Sequence of chain 2.E:
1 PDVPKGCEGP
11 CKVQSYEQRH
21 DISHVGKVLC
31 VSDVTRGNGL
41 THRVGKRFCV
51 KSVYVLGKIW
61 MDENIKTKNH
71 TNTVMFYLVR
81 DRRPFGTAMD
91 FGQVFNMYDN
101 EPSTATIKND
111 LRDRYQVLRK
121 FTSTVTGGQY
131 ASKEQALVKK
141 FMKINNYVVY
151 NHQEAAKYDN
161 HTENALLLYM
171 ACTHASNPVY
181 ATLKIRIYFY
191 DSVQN

The small molecule below binds the protein below.
Small molecule (SMILES): Nc1ccn([C@H]2C[C@H](O[P](=O)(O)OC[C@H]3O[C@@H](n4cnc5c(N)ncnc54)C[C@@H]3O[P](=O)(O)OC[C@H]3O[C@@H](n4cnc5c(N)ncnc54)C[C@@H]3O[P](=O)(O)OC[C@H]3O[C@@H](n4ccc(N)nc4=O)C[C@@H]3O[P](=O)(O)OC[C@H]3O[C@@H](n4ccc(N)nc4=O)C[C@@H]3O[P](=O)(O)OC[C@H]3O[C@@H](n4cnc5c(N)ncnc54)C[C@@H]3O[P](=O)(O)OC[C@H]3O[C@@H](n4ccc(N)nc4=O)C[C@@H]3O)[C@@H](COP(=O)=O)O2)c(=O)n1

Sequence of chain 2.C:
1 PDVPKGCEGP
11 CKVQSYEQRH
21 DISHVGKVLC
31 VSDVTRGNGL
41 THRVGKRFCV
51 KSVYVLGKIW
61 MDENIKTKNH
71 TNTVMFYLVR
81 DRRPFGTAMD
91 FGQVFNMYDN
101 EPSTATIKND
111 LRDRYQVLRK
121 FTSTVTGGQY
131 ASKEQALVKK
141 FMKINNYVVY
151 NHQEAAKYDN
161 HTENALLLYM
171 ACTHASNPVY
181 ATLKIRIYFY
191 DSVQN

Sequence of chain 2.A:
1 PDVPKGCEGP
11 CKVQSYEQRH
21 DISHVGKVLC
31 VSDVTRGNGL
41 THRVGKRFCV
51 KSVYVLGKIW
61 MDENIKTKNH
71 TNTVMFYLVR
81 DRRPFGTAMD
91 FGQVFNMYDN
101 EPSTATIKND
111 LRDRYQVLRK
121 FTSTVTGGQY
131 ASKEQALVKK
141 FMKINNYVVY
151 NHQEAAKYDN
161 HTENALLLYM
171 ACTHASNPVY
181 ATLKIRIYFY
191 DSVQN

Binding-site contacts:
Ligand atom OP2 contacts residue LYS120 of chain 2.C at 3.0 Å (salt-bridge).
Ligand atom O5' contacts residue ARG112 of chain 2.C at 3.2 Å.
Ligand atom C2' contacts residue ARG80 of chain 2.C at 3.7 Å.
Ligand atom O3' contacts residue ARG47 of chain 2.A at 3.4 Å (salt-bridge).
Ligand atom OP1 contacts residue ARG47 of chain 2.A at 3.2 Å (salt-bridge).
Ligand atom C2 contacts residue PHE141 of chain 2.E at 3.7 Å (hydrophobic).
Ligand atom OP2 contacts residue TYR188 of chain 2.E at 2.7 Å (h-bond).
Ligand atom C2' contacts residue ASN195 of chain 2.A at 3.5 Å.
Ligand atom C2' contacts residue TYR188 of chain 2.E at 3.0 Å (hydrophobic).
Ligand atom OP1 contacts residue ARG119 of chain 2.C at 3.5 Å.
Ligand atom C5' contacts residue ARG82 of chain 2.C at 3.5 Å.
Ligand atom P contacts residue ASP113 of chain 2.C at 3.5 Å.
Ligand atom OP2 contacts residue TYR54 of chain 2.E at 2.8 Å (h-bond).
Ligand atom C3' contacts residue TYR188 of chain 2.E at 3.2 Å (hydrophobic).
Ligand atom OP2 contacts residue ARG186 of chain 2.E at 3.0 Å (salt-bridge).
Ligand atom O3' contacts residue TYR188 of chain 2.E at 3.0 Å (h-bond).
Ligand atom C5' contacts residue ARG47 of chain 2.A at 3.3 Å.
Ligand atom C8 contacts residue PHE141 of chain 2.E at 3.6 Å (hydrophobic).
Ligand atom O4' contacts residue GLN116 of chain 2.C at 3.5 Å.
Ligand atom O3' contacts residue ASP113 of chain 2.C at 3.2 Å (salt-bridge).
Ligand atom P contacts residue TYR188 of chain 2.E at 3.4 Å.
Ligand atom OP1 contacts residue VAL117 of chain 2.C at 3.5 Å.
Ligand atom C6 contacts residue PHE141 of chain 2.E at 3.6 Å (hydrophobic).
Ligand atom N4 contacts residue LYS51 of chain 2.E at 3.3 Å.
Ligand atom OP1 contacts residue LYS120 of chain 2.C at 3.2 Å (salt-bridge).
Ligand atom N1 contacts residue PHE141 of chain 2.E at 3.7 Å.
Ligand atom OP2 contacts residue ASN195 of chain 2.A at 2.8 Å (h-bond).
Ligand atom O2 contacts residue TYR188 of chain 2.E at 3.1 Å.
Ligand atom OP1 contacts residue GLU163 of chain 2.A at 3.2 Å (salt-bridge).
Ligand atom C2' contacts residue CYS11 of chain 2.E at 3.6 Å (hydrophobic).
Ligand atom C4 contacts residue PHE141 of chain 2.E at 3.4 Å (hydrophobic).
Ligand atom C5' contacts residue ARG112 of chain 2.C at 3.7 Å.
Ligand atom O3' contacts residue ARG82 of chain 2.C at 3.4 Å (salt-bridge).
Ligand atom N7 contacts residue PHE141 of chain 2.E at 3.5 Å.
Ligand atom OP1 contacts residue ARG112 of chain 2.C at 2.9 Å (salt-bridge).
Ligand atom C5 contacts residue PHE141 of chain 2.E at 3.4 Å (hydrophobic).
Ligand atom C5' contacts residue ASP113 of chain 2.C at 3.6 Å.
Ligand atom O3' contacts residue ASN195 of chain 2.A at 3.5 Å (h-bond).
Ligand atom O3' contacts residue LEU118 of chain 2.C at 3.5 Å (h-bond).
Ligand atom OP1 contacts residue ASP113 of chain 2.C at 2.8 Å (salt-bridge).